Binding-site contacts:
Ligand atom N contacts residue CYS96 of chain 1.A at 3.8 Å.
Ligand atom CD2 contacts residue CYS96 of chain 1.A at 3.5 Å (hydrophobic).
Ligand atom C contacts residue SER100 of chain 1.A at 3.5 Å.
Ligand atom C3D contacts residue CYS96 of chain 1.A at 3.5 Å (hydrophobic).
Ligand atom C1B contacts residue PHE93 of chain 1.A at 3.4 Å (hydrophobic).
Ligand atom C3M contacts residue CYS95 of chain 1.A at 3.5 Å (hydrophobic).
Ligand atom O1 contacts residue TYR134 of chain 1.A at 3.7 Å.
Ligand atom C contacts residue TYR284 of chain 1.A at 3.5 Å (hydrophobic).
Ligand atom C1M contacts residue PHE93 of chain 1.A at 3.6 Å (hydrophobic).
Ligand atom N3H contacts residue VAL152 of chain 1.A at 3.2 Å.
Ligand atom C1F contacts residue CYS96 of chain 1.A at 3.7 Å (hydrophobic).
Ligand atom C3E contacts residue MET150 of chain 1.A at 3.8 Å (hydrophobic).
Ligand atom C1A contacts residue CYS96 of chain 1.A at 3.7 Å (hydrophobic).
Ligand atom CA contacts residue SER100 of chain 1.A at 3.4 Å.
Ligand atom CE2 contacts residue CYS96 of chain 1.A at 3.7 Å (hydrophobic).
Ligand atom CA contacts residue HIS260 of chain 1.A at 3.7 Å.
Ligand atom C1F contacts residue PHE93 of chain 1.A at 3.6 Å (hydrophobic).
Ligand atom CD2 contacts residue SER100 of chain 1.A at 3.4 Å.
Ligand atom C3L contacts residue CYS95 of chain 1.A at 3.4 Å (hydrophobic).
Ligand atom C3C contacts residue VAL152 of chain 1.A at 3.5 Å (hydrophobic).
Ligand atom C3N contacts residue CYS95 of chain 1.A at 3.6 Å (hydrophobic).
Ligand atom C1K contacts residue PHE171 of chain 1.A at 3.5 Å (hydrophobic).
Ligand atom O2 contacts residue TYR134 of chain 1.A at 2.7 Å (h-bond).
Ligand atom CE1 contacts residue MET175 of chain 1.A at 3.6 Å (hydrophobic).
Ligand atom O1G contacts residue ILE174 of chain 1.A at 3.4 Å.
Ligand atom C1J contacts residue PHE171 of chain 1.A at 3.5 Å (hydrophobic).
Ligand atom N contacts residue HIS260 of chain 1.A at 3.8 Å.
Ligand atom C3E contacts residue CYS96 of chain 1.A at 3.5 Å (hydrophobic).
Ligand atom C contacts residue HIS260 of chain 1.A at 3.6 Å.
Ligand atom C1L contacts residue PHE171 of chain 1.A at 3.4 Å (hydrophobic).
Ligand atom O1 contacts residue TYR284 of chain 1.A at 2.6 Å (h-bond).
Ligand atom C1H contacts residue ILE174 of chain 1.A at 3.6 Å (hydrophobic).
Ligand atom C3G contacts residue VAL152 of chain 1.A at 3.7 Å (hydrophobic).
Ligand atom CB contacts residue SER100 of chain 1.A at 3.4 Å.
Ligand atom O1 contacts residue HIS260 of chain 1.A at 2.9 Å.
Ligand atom C contacts residue TYR134 of chain 1.A at 3.5 Å (hydrophobic).
Ligand atom O3F contacts residue CYS96 of chain 1.A at 3.7 Å.
Ligand atom C1I contacts residue ILE174 of chain 1.A at 3.6 Å (hydrophobic).
Ligand atom CZ contacts residue LEU141 of chain 1.A at 3.6 Å (hydrophobic).
Ligand atom O2 contacts residue SER100 of chain 1.A at 2.7 Å (h-bond).

The protein below binds the small molecule below.
Small molecule (SMILES): C/C(=C/C(=O)c1ccccc1)N[C@@H](Cc1ccc(OCCc2nc(-c3ccccc3)oc2C)cc1)C(=O)O

Sequence of chain 1.A:
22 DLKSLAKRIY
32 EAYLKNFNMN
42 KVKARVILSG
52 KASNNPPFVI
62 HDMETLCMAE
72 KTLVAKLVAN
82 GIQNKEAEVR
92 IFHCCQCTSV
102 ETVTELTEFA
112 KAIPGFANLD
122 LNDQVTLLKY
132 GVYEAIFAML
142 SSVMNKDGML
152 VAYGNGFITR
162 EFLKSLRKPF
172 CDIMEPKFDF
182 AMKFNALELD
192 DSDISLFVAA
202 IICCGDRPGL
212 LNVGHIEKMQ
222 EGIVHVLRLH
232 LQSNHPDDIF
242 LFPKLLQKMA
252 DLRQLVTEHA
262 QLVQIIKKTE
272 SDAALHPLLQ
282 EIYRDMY